Binding-site contacts:
Ligand atom O7 contacts residue ASN77 of chain 1.B at 3.5 Å (h-bond).
Ligand atom N2 contacts residue GLN89 of chain 1.B at 3.6 Å.
Ligand atom O5 contacts residue LEU84 of chain 1.B at 3.8 Å.
Ligand atom O7 contacts residue GLN89 of chain 1.B at 3.2 Å (h-bond).
Ligand atom C8 contacts residue GLN89 of chain 1.B at 3.4 Å.
Ligand atom C7 contacts residue GLN89 of chain 1.B at 3.1 Å.
Ligand atom C7 contacts residue ASN77 of chain 1.B at 3.5 Å.
Ligand atom O3 contacts residue GLN89 of chain 1.B at 3.1 Å (h-bond).
Ligand atom O6 contacts residue LEU84 of chain 1.B at 3.4 Å.
Ligand atom C7 contacts residue VAL87 of chain 1.B at 4.2 Å (hydrophobic).
Ligand atom C5 contacts residue ASN77 of chain 1.B at 3.6 Å.
Ligand atom C1 contacts residue ASN77 of chain 1.B at 1.4 Å.
Ligand atom O5 contacts residue ASN80 of chain 1.B at 2.9 Å (h-bond).
Ligand atom C2 contacts residue ASN77 of chain 1.B at 2.4 Å.
Ligand atom C6 contacts residue LEU84 of chain 1.B at 4.5 Å (hydrophobic).
Ligand atom C7 contacts residue ALA86 of chain 1.B at 4.1 Å (hydrophobic).
Ligand atom C8 contacts residue VAL87 of chain 1.B at 4.5 Å (hydrophobic).
Ligand atom C1 contacts residue ASN80 of chain 1.B at 3.5 Å.
Ligand atom C6 contacts residue ASN80 of chain 1.B at 3.7 Å.
Ligand atom O7 contacts residue ALA86 of chain 1.B at 3.3 Å.
Ligand atom C5 contacts residue ASN80 of chain 1.B at 3.5 Å.
Ligand atom O5 contacts residue ASN77 of chain 1.B at 2.3 Å (h-bond).
Ligand atom C4 contacts residue ASN77 of chain 1.B at 4.1 Å.
Ligand atom O6 contacts residue ASN80 of chain 1.B at 4.2 Å.
Ligand atom C3 contacts residue GLN89 of chain 1.B at 4.3 Å.
Ligand atom O7 contacts residue VAL87 of chain 1.B at 3.0 Å (h-bond).
Ligand atom N2 contacts residue ASN77 of chain 1.B at 3.0 Å (h-bond).
Ligand atom C8 contacts residue ALA86 of chain 1.B at 4.0 Å (hydrophobic).
Ligand atom C2 contacts residue GLN89 of chain 1.B at 4.3 Å.
Ligand atom C3 contacts residue ASN77 of chain 1.B at 3.7 Å.

Sequence of chain 1.B:
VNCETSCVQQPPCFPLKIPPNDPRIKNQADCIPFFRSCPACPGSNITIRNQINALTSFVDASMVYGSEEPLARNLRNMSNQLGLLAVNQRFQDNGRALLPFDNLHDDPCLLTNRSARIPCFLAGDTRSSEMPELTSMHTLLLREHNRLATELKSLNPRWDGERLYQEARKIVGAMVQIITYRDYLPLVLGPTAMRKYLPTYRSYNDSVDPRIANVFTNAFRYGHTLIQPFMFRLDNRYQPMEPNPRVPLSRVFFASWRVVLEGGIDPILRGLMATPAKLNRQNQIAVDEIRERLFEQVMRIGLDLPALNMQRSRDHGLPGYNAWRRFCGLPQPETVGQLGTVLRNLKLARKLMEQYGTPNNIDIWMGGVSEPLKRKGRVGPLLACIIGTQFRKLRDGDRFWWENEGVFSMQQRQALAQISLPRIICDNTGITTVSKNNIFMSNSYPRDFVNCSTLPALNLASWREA

This protein binds this small molecule.
Small molecule (SMILES): CC(=O)N[C@@H]1[C@@H](O)[C@H](O)[C@@H](CO)O[C@H]1O